Sequence of chain 1.B:
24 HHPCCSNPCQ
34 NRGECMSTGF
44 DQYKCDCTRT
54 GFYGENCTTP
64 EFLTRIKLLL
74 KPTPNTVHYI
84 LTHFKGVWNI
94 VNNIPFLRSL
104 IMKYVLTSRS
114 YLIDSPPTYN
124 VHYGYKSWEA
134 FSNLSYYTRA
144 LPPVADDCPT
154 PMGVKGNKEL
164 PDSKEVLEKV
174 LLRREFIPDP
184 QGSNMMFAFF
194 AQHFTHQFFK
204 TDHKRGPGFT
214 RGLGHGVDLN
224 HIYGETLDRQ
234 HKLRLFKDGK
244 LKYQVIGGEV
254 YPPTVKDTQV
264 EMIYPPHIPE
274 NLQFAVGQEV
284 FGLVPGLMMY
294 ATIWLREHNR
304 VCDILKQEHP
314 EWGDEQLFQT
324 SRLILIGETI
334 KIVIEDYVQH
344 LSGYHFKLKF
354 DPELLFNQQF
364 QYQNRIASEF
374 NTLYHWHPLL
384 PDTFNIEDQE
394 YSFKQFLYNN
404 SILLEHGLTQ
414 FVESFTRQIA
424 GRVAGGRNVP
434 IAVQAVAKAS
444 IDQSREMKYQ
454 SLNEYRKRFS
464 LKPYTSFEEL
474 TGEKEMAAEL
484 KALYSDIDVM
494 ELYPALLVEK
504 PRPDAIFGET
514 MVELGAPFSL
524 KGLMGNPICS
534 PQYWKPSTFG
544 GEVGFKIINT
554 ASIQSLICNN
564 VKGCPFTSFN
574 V

The small molecule below binds the protein below.
Small molecule (SMILES): CC(=O)N[C@H]1[C@H](O[C@H]2[C@H](O)[C@@H](NC(C)=O)CO[C@@H]2CO)O[C@H](CO)[C@@H](O)[C@@H]1O

Binding-site contacts:
Ligand atom C4 contacts residue TYR46 of chain 1.B at 4.5 Å (hydrophobic).
Ligand atom C8 contacts residue GLU58 of chain 1.B at 3.0 Å.
Ligand atom C3 contacts residue GLU58 of chain 1.B at 3.9 Å.
Ligand atom C4 contacts residue ASN59 of chain 1.B at 3.8 Å.
Ligand atom C1 contacts residue TYR46 of chain 1.B at 3.6 Å (hydrophobic).
Ligand atom O7 contacts residue ASN59 of chain 1.B at 3.9 Å.
Ligand atom C2 contacts residue ASN59 of chain 1.B at 2.5 Å.
Ligand atom C3 contacts residue ASN59 of chain 1.B at 3.6 Å.
Ligand atom C7 contacts residue GLU58 of chain 1.B at 3.2 Å.
Ligand atom C5 contacts residue TYR46 of chain 1.B at 3.1 Å (hydrophobic).
Ligand atom O5 contacts residue TYR46 of chain 1.B at 3.4 Å (h-bond).
Ligand atom C6 contacts residue ASN59 of chain 1.B at 4.0 Å.
Ligand atom C1 contacts residue ASN59 of chain 1.B at 1.3 Å.
Ligand atom O5 contacts residue ASN59 of chain 1.B at 1.6 Å (h-bond).
Ligand atom C6 contacts residue PRO31 of chain 1.B at 4.0 Å (hydrophobic).
Ligand atom C6 contacts residue TYR46 of chain 1.B at 3.3 Å (hydrophobic).
Ligand atom C5 contacts residue ASN59 of chain 1.B at 2.9 Å.
Ligand atom C2 contacts residue GLU58 of chain 1.B at 3.5 Å.
Ligand atom N2 contacts residue GLU58 of chain 1.B at 2.5 Å (salt-bridge).
Ligand atom C7 contacts residue ASN59 of chain 1.B at 3.8 Å.
Ligand atom N2 contacts residue ASN59 of chain 1.B at 3.1 Å (h-bond).
Ligand atom C1 contacts residue GLU58 of chain 1.B at 3.4 Å.
Ligand atom O7 contacts residue GLU58 of chain 1.B at 4.4 Å.